Binding-site contacts:
Ligand atom C6 contacts residue ARG153 of chain 1.D at 3.7 Å.
Ligand atom O5 contacts residue NAG1 of chain 1.Z at 3.5 Å.
Ligand atom O4 contacts residue ARG153 of chain 1.D at 4.1 Å.
Ligand atom O5 contacts residue GLY150 of chain 1.D at 4.2 Å.
Ligand atom C2 contacts residue NAG1 of chain 1.Z at 4.1 Å.
Ligand atom C1 contacts residue NAG1 of chain 1.Z at 3.2 Å.
Ligand atom O3 contacts residue ASN146 of chain 1.D at 4.4 Å.
Ligand atom C6 contacts residue GLY150 of chain 1.D at 4.4 Å.

The small molecule below binds the protein below.
Small molecule (SMILES): C[C@@H]1O[C@@H](O)[C@@H](O)[C@H](O)[C@@H]1O

Sequence of chain 1.D:
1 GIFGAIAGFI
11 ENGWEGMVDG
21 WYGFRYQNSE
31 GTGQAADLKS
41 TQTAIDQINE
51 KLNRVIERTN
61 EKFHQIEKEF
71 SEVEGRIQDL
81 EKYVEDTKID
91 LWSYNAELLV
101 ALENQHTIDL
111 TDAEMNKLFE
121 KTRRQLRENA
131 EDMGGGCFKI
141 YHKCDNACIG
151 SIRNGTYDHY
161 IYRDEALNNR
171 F